A protein and the small-molecule ligand that binds it are described below.
Small molecule (SMILES): CC(=O)N[C@H]1[C@H](O[C@H]2[C@H](O)[C@@H](NC(C)=O)CO[C@@H]2CO)O[C@H](CO)[C@@H](O)[C@@H]1O

Binding-site contacts:
Ligand atom C4 contacts residue ASN188 of chain 47.E at 4.2 Å.
Ligand atom C3 contacts residue ASN188 of chain 47.E at 3.9 Å.
Ligand atom C1 contacts residue ASN188 of chain 47.E at 1.4 Å.
Ligand atom C5 contacts residue ASN188 of chain 47.E at 3.6 Å.
Ligand atom C2 contacts residue ASN188 of chain 47.E at 2.6 Å.
Ligand atom C7 contacts residue ASN188 of chain 47.E at 3.9 Å.
Ligand atom N2 contacts residue ASN188 of chain 47.E at 3.1 Å (h-bond).
Ligand atom O6 contacts residue ASN188 of chain 47.E at 4.5 Å.
Ligand atom O7 contacts residue ASN188 of chain 47.E at 4.2 Å.
Ligand atom O5 contacts residue ASN188 of chain 47.E at 2.3 Å (h-bond).

Sequence of chain 47.E:
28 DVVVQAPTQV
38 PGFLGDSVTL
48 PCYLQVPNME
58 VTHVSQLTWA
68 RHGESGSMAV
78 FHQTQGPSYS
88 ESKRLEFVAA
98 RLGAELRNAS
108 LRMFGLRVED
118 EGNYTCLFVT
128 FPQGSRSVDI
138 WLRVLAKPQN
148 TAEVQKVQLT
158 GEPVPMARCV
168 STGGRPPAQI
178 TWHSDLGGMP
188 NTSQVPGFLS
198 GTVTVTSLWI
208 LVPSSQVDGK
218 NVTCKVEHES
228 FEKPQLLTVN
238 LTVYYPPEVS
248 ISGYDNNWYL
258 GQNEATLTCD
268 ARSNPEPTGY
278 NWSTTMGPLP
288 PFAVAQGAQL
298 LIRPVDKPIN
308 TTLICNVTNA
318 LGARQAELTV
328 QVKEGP